This small molecule binds to this protein.
Small molecule (SMILES): CC(=O)N[C@H]1[C@H](O[C@H]2[C@H](O)[C@@H](NC(C)=O)CO[C@@H]2CO)O[C@H](CO)[C@@H](O[C@@H]2O[C@H](CO)[C@@H](O)[C@H](O)[C@@H]2O)[C@@H]1O

Sequence of chain 1.I:
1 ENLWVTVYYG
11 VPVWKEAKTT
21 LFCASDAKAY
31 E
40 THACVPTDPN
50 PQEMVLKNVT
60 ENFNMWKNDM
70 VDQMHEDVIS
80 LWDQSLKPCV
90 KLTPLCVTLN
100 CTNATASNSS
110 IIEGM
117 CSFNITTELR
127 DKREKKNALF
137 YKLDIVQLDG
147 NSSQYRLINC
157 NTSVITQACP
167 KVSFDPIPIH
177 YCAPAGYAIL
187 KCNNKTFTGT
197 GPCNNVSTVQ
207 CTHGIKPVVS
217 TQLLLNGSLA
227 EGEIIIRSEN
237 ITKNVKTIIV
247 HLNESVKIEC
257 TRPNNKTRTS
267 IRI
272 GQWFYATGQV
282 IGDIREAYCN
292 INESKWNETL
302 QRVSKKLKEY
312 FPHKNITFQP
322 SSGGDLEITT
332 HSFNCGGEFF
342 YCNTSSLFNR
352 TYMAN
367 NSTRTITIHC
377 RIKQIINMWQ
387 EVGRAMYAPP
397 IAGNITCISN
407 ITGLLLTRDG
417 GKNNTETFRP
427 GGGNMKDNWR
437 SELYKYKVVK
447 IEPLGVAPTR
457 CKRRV

Binding-site contacts:
Ligand atom O7 contacts residue ARG377 of chain 1.I at 3.0 Å (salt-bridge).
Ligand atom O6 contacts residue SER346 of chain 1.I at 3.5 Å (h-bond).
Ligand atom C1 contacts residue ASN344 of chain 1.I at 1.4 Å.
Ligand atom C6 contacts residue SER346 of chain 1.I at 4.2 Å.
Ligand atom C2 contacts residue ASN344 of chain 1.I at 2.5 Å.
Ligand atom C7 contacts residue NAG1 of chain 1.O at 3.9 Å.
Ligand atom C8 contacts residue THR331 of chain 1.I at 3.5 Å.
Ligand atom C7 contacts residue ARG377 of chain 1.I at 4.0 Å.
Ligand atom C8 contacts residue ARG377 of chain 1.I at 4.2 Å.
Ligand atom C8 contacts residue NAG1 of chain 1.O at 3.5 Å.
Ligand atom O5 contacts residue SER346 of chain 1.I at 3.7 Å.
Ligand atom C5 contacts residue ASN344 of chain 1.I at 3.6 Å.
Ligand atom C1 contacts residue SER346 of chain 1.I at 3.9 Å.
Ligand atom C8 contacts residue ASN344 of chain 1.I at 4.4 Å.
Ligand atom C7 contacts residue ASN344 of chain 1.I at 3.2 Å.
Ligand atom C7 contacts residue THR331 of chain 1.I at 4.4 Å.
Ligand atom O7 contacts residue ASN344 of chain 1.I at 3.1 Å (h-bond).
Ligand atom C5 contacts residue SER346 of chain 1.I at 3.8 Å.
Ligand atom O5 contacts residue ASN344 of chain 1.I at 2.3 Å (h-bond).
Ligand atom C8 contacts residue THR330 of chain 1.I at 4.1 Å.
Ligand atom O7 contacts residue NAG1 of chain 1.O at 3.6 Å.
Ligand atom N2 contacts residue ASN344 of chain 1.I at 2.9 Å (h-bond).
Ligand atom C3 contacts residue ASN344 of chain 1.I at 3.8 Å.
Ligand atom C4 contacts residue ASN344 of chain 1.I at 4.2 Å.